Sequence of chain 1.B:
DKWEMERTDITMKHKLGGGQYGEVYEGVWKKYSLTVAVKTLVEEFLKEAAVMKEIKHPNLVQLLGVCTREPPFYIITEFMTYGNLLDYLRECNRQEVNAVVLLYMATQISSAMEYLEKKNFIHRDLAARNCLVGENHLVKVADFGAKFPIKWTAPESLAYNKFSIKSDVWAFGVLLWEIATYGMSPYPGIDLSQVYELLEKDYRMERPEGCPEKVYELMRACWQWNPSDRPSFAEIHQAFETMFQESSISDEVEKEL

Binding-site contacts:
Ligand atom N4 contacts residue GLU248 of chain 1.B at 3.6 Å (salt-bridge).
Ligand atom N4 contacts residue ALA219 of chain 1.B at 3.0 Å (h-bond).
Ligand atom N7 contacts residue GLY249 of chain 1.B at 3.6 Å (h-bond).
Ligand atom C12 contacts residue LEU127 of chain 1.B at 3.6 Å (hydrophobic).
Ligand atom CL14 contacts residue PHE279 of chain 1.B at 3.5 Å.
Ligand atom C2 contacts residue ALA219 of chain 1.B at 3.8 Å (hydrophobic).
Ligand atom C11 contacts residue PRO251 of chain 1.B at 3.7 Å (hydrophobic).
Ligand atom C10 contacts residue PRO251 of chain 1.B at 3.5 Å (hydrophobic).
Ligand atom N6 contacts residue LEU126 of chain 1.B at 3.8 Å.
Ligand atom C5 contacts residue GLY249 of chain 1.B at 3.2 Å.
Ligand atom N6 contacts residue CYS250 of chain 1.B at 4.0 Å.
Ligand atom C8 contacts residue ALA123 of chain 1.B at 3.5 Å (hydrophobic).
Ligand atom C17 contacts residue ALA219 of chain 1.B at 3.8 Å (hydrophobic).
Ligand atom N7 contacts residue LEU126 of chain 1.B at 3.9 Å.
Ligand atom CL16 contacts residue LEU215 of chain 1.B at 3.2 Å.
Ligand atom O3 contacts residue GLY249 of chain 1.B at 3.6 Å.
Ligand atom C12 contacts residue ALA123 of chain 1.B at 4.0 Å (hydrophobic).
Ligand atom C1 contacts residue ALA219 of chain 1.B at 3.8 Å (hydrophobic).
Ligand atom N7 contacts residue PRO251 of chain 1.B at 3.6 Å.
Ligand atom C2 contacts residue GLU248 of chain 1.B at 3.4 Å.
Ligand atom C15 contacts residue VAL254 of chain 1.B at 3.9 Å (hydrophobic).
Ligand atom C9 contacts residue GLY249 of chain 1.B at 3.3 Å.
Ligand atom CL16 contacts residue ILE218 of chain 1.B at 3.6 Å.
Ligand atom CL14 contacts residue LEU127 of chain 1.B at 3.8 Å.
Ligand atom C5 contacts residue CYS250 of chain 1.B at 3.9 Å (hydrophobic).
Ligand atom CL16 contacts residue VAL254 of chain 1.B at 3.6 Å.
Ligand atom C8 contacts residue GLY249 of chain 1.B at 3.3 Å.
Ligand atom C11 contacts residue ALA123 of chain 1.B at 3.8 Å (hydrophobic).
Ligand atom N6 contacts residue GLY249 of chain 1.B at 3.7 Å.
Ligand atom CL14 contacts residue VAL254 of chain 1.B at 3.9 Å.
Ligand atom C1 contacts residue TYR221 of chain 1.B at 3.6 Å (hydrophobic).
Ligand atom C1 contacts residue GLU248 of chain 1.B at 3.8 Å.
Ligand atom CL14 contacts residue LEU126 of chain 1.B at 3.9 Å.
Ligand atom O3 contacts residue GLU248 of chain 1.B at 3.5 Å (salt-bridge).
Ligand atom C13 contacts residue VAL254 of chain 1.B at 3.9 Å (hydrophobic).
Ligand atom N6 contacts residue ALA219 of chain 1.B at 3.7 Å.
Ligand atom CL16 contacts residue ALA219 of chain 1.B at 3.7 Å.
Ligand atom CL14 contacts residue ALA130 of chain 1.B at 3.4 Å.
Ligand atom C5 contacts residue ALA219 of chain 1.B at 3.9 Å (hydrophobic).
Ligand atom C17 contacts residue PRO251 of chain 1.B at 3.9 Å (hydrophobic).

A protein and the small-molecule ligand that binds it are described below.
Small molecule (SMILES): CC(=O)NC1=NN(c2ccc(Cl)c(Cl)c2)CC1